Binding-site contacts:
Ligand atom N7 contacts residue THR140 of chain 1.B at 2.9 Å (h-bond).
Ligand atom O1B contacts residue GLY97 of chain 1.B at 3.1 Å.
Ligand atom N3 contacts residue LEU189 of chain 1.B at 3.6 Å.
Ligand atom O1A contacts residue GLY98 of chain 1.B at 3.6 Å (h-bond).
Ligand atom C3D contacts residue ASN71 of chain 1.B at 3.5 Å.
Ligand atom C2 contacts residue GLY184 of chain 1.B at 3.5 Å.
Ligand atom O3D contacts residue LYS162 of chain 1.B at 3.2 Å (salt-bridge).
Ligand atom O2D contacts residue LYS162 of chain 1.B at 2.5 Å (salt-bridge).
Ligand atom O1A contacts residue SER99 of chain 1.B at 3.2 Å (h-bond).
Ligand atom O5D contacts residue GLY98 of chain 1.B at 3.1 Å (h-bond).
Ligand atom O5D contacts residue THR144 of chain 1.B at 3.5 Å.
Ligand atom N6 contacts residue MET181 of chain 1.B at 3.5 Å (h-bond).
Ligand atom C2D contacts residue HIS277 of chain 1.B at 3.5 Å.
Ligand atom O1A contacts residue PRO100 of chain 1.B at 3.5 Å.
Ligand atom O2D contacts residue HIS277 of chain 1.B at 3.6 Å (h-bond).
Ligand atom PA contacts residue SER99 of chain 1.B at 3.6 Å.
Ligand atom N6 contacts residue THR140 of chain 1.B at 3.1 Å (h-bond).
Ligand atom O2' contacts residue THR41 of chain 1.B at 3.3 Å.
Ligand atom O2B contacts residue THR193 of chain 1.B at 3.3 Å.
Ligand atom C4 contacts residue LEU189 of chain 1.B at 3.4 Å (hydrophobic).
Ligand atom O1B contacts residue THR141 of chain 1.B at 2.6 Å (h-bond).
Ligand atom O1A contacts residue GLY97 of chain 1.B at 3.4 Å.
Ligand atom O4' contacts residue LEU189 of chain 1.B at 3.1 Å.
Ligand atom N1 contacts residue GLY184 of chain 1.B at 3.1 Å.
Ligand atom N9 contacts residue LEU189 of chain 1.B at 3.4 Å.
Ligand atom O2A contacts residue SER99 of chain 1.B at 2.7 Å (h-bond).
Ligand atom O4D contacts residue THR144 of chain 1.B at 3.6 Å.
Ligand atom C5 contacts residue LEU42 of chain 1.B at 3.6 Å (hydrophobic).
Ligand atom O4D contacts residue GLY98 of chain 1.B at 3.1 Å.
Ligand atom N7 contacts residue LEU42 of chain 1.B at 3.5 Å.
Ligand atom O3D contacts residue ASN71 of chain 1.B at 3.4 Å (h-bond).
Ligand atom C2D contacts residue LYS162 of chain 1.B at 3.5 Å.
Ligand atom N1 contacts residue MET185 of chain 1.B at 3.1 Å (h-bond).
Ligand atom C2' contacts residue ASP39 of chain 1.B at 3.3 Å.
Ligand atom O1D contacts residue E9I1 of chain 1.F at 3.6 Å.
Ligand atom O1B contacts residue THR144 of chain 1.B at 3.4 Å.
Ligand atom O2' contacts residue ASP39 of chain 1.B at 2.9 Å (salt-bridge).
Ligand atom O5D contacts residue SER99 of chain 1.B at 3.6 Å.
Ligand atom O1B contacts residue GLY98 of chain 1.B at 3.0 Å (h-bond).
Ligand atom C3D contacts residue LYS162 of chain 1.B at 3.5 Å.

Sequence of chain 1.B:
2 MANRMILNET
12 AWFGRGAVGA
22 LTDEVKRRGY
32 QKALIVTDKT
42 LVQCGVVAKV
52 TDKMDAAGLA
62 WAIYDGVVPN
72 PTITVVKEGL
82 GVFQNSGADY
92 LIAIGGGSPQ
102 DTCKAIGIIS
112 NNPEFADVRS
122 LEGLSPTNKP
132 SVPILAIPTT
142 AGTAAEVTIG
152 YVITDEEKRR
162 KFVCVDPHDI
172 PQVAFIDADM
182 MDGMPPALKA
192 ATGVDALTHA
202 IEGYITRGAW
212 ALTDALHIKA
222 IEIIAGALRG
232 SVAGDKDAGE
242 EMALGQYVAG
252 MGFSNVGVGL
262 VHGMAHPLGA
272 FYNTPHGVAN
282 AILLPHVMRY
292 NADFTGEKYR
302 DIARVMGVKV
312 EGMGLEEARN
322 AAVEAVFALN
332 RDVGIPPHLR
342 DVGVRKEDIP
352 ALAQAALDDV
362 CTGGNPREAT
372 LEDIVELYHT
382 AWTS

This small molecule binds to this protein.
Small molecule (SMILES): Nc1ncnc2c1ncn2[C@@H]1O[C@H](CO[P](=O)(O)O[P](=O)(O)OC[C@H]2O[C@@H](O)[C@H](O)[C@@H]2O)[C@@H](O)[C@H]1O